Sequence of chain 1.A:
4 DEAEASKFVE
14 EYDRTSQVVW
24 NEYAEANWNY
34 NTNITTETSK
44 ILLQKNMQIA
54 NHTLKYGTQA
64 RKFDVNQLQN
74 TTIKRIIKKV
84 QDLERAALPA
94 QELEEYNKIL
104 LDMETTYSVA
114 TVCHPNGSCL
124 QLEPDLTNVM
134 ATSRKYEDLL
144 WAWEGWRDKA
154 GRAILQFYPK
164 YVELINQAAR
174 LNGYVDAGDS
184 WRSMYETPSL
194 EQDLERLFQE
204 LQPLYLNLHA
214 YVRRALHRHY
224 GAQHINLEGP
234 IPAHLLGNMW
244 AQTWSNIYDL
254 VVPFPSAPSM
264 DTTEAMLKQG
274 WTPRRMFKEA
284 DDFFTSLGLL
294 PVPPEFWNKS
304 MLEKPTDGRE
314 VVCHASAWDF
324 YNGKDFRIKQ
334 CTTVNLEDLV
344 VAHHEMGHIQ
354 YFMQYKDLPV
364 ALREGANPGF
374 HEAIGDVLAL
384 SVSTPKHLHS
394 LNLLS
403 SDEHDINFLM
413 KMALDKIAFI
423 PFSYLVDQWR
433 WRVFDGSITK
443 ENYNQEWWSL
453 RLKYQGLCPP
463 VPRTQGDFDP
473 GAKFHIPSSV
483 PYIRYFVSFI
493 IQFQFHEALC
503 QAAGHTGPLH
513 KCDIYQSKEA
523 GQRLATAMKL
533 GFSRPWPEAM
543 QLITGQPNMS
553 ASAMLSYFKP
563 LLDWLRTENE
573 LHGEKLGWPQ

This small molecule binds to this protein.
Small molecule (SMILES): CC(=O)N[C@@H]1[C@@H](O)[C@H](O)[C@@H](CO)O[C@H]1O

Binding-site contacts:
Ligand atom C5 contacts residue SER121 of chain 1.A at 4.0 Å.
Ligand atom O7 contacts residue ASN119 of chain 1.A at 4.4 Å.
Ligand atom C2 contacts residue SER121 of chain 1.A at 4.0 Å.
Ligand atom O5 contacts residue ASN119 of chain 1.A at 2.2 Å (h-bond).
Ligand atom N2 contacts residue ASN119 of chain 1.A at 3.0 Å (h-bond).
Ligand atom C1 contacts residue HIS117 of chain 1.A at 4.4 Å.
Ligand atom O6 contacts residue HIS117 of chain 1.A at 3.0 Å (h-bond).
Ligand atom C3 contacts residue ASN119 of chain 1.A at 3.8 Å.
Ligand atom C4 contacts residue ASN119 of chain 1.A at 4.2 Å.
Ligand atom C5 contacts residue HIS117 of chain 1.A at 4.0 Å.
Ligand atom C7 contacts residue ASN119 of chain 1.A at 4.0 Å.
Ligand atom N2 contacts residue SER121 of chain 1.A at 4.1 Å.
Ligand atom C1 contacts residue SER121 of chain 1.A at 3.4 Å.
Ligand atom C3 contacts residue SER121 of chain 1.A at 3.9 Å.
Ligand atom C6 contacts residue HIS117 of chain 1.A at 3.5 Å.
Ligand atom O5 contacts residue HIS117 of chain 1.A at 4.0 Å.
Ligand atom O5 contacts residue SER121 of chain 1.A at 4.1 Å.
Ligand atom C5 contacts residue ASN119 of chain 1.A at 3.6 Å.
Ligand atom C1 contacts residue ASN119 of chain 1.A at 1.4 Å.
Ligand atom C2 contacts residue ASN119 of chain 1.A at 2.5 Å.